Sequence of chain 1.C:
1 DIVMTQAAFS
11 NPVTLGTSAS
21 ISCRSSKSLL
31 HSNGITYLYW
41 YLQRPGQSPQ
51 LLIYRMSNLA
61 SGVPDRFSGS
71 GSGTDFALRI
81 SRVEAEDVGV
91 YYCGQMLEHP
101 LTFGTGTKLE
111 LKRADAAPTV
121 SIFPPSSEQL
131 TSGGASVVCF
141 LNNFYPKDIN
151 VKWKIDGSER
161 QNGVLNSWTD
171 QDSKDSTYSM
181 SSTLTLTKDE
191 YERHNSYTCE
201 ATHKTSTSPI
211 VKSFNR

Sequence of chain 1.D:
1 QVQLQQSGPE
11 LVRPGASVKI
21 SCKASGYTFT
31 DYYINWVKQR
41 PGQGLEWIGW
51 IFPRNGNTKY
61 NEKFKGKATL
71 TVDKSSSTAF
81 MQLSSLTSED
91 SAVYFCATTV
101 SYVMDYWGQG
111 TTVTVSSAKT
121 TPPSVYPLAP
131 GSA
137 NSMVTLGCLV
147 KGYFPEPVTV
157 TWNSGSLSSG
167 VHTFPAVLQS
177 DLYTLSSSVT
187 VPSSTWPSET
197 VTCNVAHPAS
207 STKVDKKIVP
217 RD

Binding-site contacts:
Ligand atom OE2 contacts residue VAL103 of chain 1.D at 3.1 Å (h-bond).
Ligand atom CA contacts residue VAL103 of chain 1.D at 3.2 Å (hydrophobic).
Ligand atom CD contacts residue THR99 of chain 1.D at 3.6 Å.
Ligand atom CD contacts residue VAL103 of chain 1.D at 3.9 Å (hydrophobic).
Ligand atom CG contacts residue TYR33 of chain 1.D at 3.4 Å (hydrophobic).
Ligand atom CG contacts residue VAL103 of chain 1.D at 3.8 Å (hydrophobic).
Ligand atom OE1 contacts residue ASN35 of chain 1.D at 2.7 Å (h-bond).
Ligand atom CD contacts residue TYR39 of chain 1.C at 3.1 Å (hydrophobic).
Ligand atom NE2 contacts residue LEU101 of chain 1.C at 3.6 Å.
Ligand atom OE2 contacts residue TYR102 of chain 1.D at 3.5 Å.
Ligand atom N contacts residue HIS99 of chain 1.C at 2.9 Å.
Ligand atom CB contacts residue TYR37 of chain 1.C at 3.1 Å (hydrophobic).
Ligand atom CA contacts residue LEU101 of chain 1.C at 3.6 Å (hydrophobic).
Ligand atom CD contacts residue ASN35 of chain 1.D at 3.5 Å.
Ligand atom OE1 contacts residue THR99 of chain 1.D at 2.5 Å (h-bond).
Ligand atom CB contacts residue LEU97 of chain 1.C at 3.5 Å (hydrophobic).
Ligand atom CD2 contacts residue TRP50 of chain 1.D at 3.6 Å (hydrophobic).
Ligand atom CB contacts residue SER101 of chain 1.D at 3.5 Å.
Ligand atom CG contacts residue SER101 of chain 1.D at 3.8 Å.
Ligand atom CG contacts residue TYR33 of chain 1.D at 3.6 Å (hydrophobic).
Ligand atom OE2 contacts residue TYR39 of chain 1.C at 2.4 Å (h-bond).
Ligand atom CA contacts residue TYR37 of chain 1.C at 3.3 Å (hydrophobic).
Ligand atom CG2 contacts residue GLU98 of chain 1.C at 3.5 Å.
Ligand atom C contacts residue MET96 of chain 1.C at 3.7 Å (hydrophobic).
Ligand atom OE1 contacts residue ARG55 of chain 1.C at 3.0 Å (salt-bridge).
Ligand atom CG2 contacts residue LEU97 of chain 1.C at 2.9 Å (hydrophobic).
Ligand atom CB contacts residue MET96 of chain 1.C at 3.6 Å (hydrophobic).
Ligand atom CB contacts residue THR99 of chain 1.D at 3.7 Å.
Ligand atom CG2 contacts residue HIS99 of chain 1.C at 3.9 Å.
Ligand atom N contacts residue MET96 of chain 1.C at 3.1 Å (h-bond).
Ligand atom CA contacts residue MET96 of chain 1.C at 3.3 Å (hydrophobic).
Ligand atom O contacts residue THR99 of chain 1.D at 3.6 Å.
Ligand atom N contacts residue TYR37 of chain 1.C at 3.4 Å.
Ligand atom C contacts residue THR99 of chain 1.D at 3.8 Å.
Ligand atom NE2 contacts residue ASN35 of chain 1.D at 3.5 Å (h-bond).
Ligand atom OE1 contacts residue TYR39 of chain 1.C at 3.3 Å (h-bond).
Ligand atom O contacts residue TYR33 of chain 1.D at 3.7 Å.
Ligand atom CD1 contacts residue TYR33 of chain 1.D at 3.4 Å (hydrophobic).
Ligand atom N contacts residue LEU101 of chain 1.C at 3.1 Å.
Ligand atom NE2 contacts residue TRP50 of chain 1.D at 3.1 Å.

The small molecule below binds the protein below.
Small molecule (SMILES): CC(C)C[C@H](NC(=O)[C@H](C)NC(=O)CNC(=O)[C@@H](N)[C@@H](C)O)C(=O)N[C@@H](/C=C/C(N)=O)C(=O)N[C@H](C=O)CCC(=O)O